Binding-site contacts:
Ligand atom N1 contacts residue VAL418 of chain 3.I at 3.8 Å.
Ligand atom C5 contacts residue PRO631 of chain 3.I at 4.1 Å (hydrophobic).
Ligand atom C6 contacts residue GLY639 of chain 3.I at 3.8 Å.
Ligand atom N3 contacts residue PRO419 of chain 3.I at 4.2 Å.
Ligand atom O5' contacts residue PRO631 of chain 3.I at 4.0 Å.
Ligand atom C6 contacts residue PRO419 of chain 3.I at 4.3 Å (hydrophobic).
Ligand atom N7 contacts residue HIS630 of chain 3.I at 3.6 Å.
Ligand atom N6 contacts residue PRO631 of chain 3.I at 3.8 Å.
Ligand atom C5 contacts residue SER632 of chain 3.I at 4.4 Å.
Ligand atom O4' contacts residue HIS630 of chain 3.I at 4.2 Å.
Ligand atom C6 contacts residue VAL418 of chain 3.I at 4.0 Å (hydrophobic).
Ligand atom N9 contacts residue HIS630 of chain 3.I at 3.8 Å.
Ligand atom N7 contacts residue SER632 of chain 3.I at 3.8 Å.
Ligand atom O5' contacts residue PHE629 of chain 3.I at 3.9 Å.
Ligand atom C8 contacts residue ASP609 of chain 3.I at 4.4 Å.
Ligand atom C2 contacts residue PRO631 of chain 3.I at 4.3 Å (hydrophobic).
Ligand atom N6 contacts residue GLY639 of chain 3.I at 2.9 Å (h-bond).
Ligand atom N6 contacts residue SER632 of chain 3.I at 4.0 Å.
Ligand atom O2P contacts residue PHE629 of chain 3.I at 3.4 Å (h-bond).
Ligand atom O2P contacts residue HIS628 of chain 3.I at 3.8 Å.
Ligand atom N6 contacts residue VAL418 of chain 3.I at 3.8 Å.
Ligand atom C2' contacts residue PRO419 of chain 3.I at 4.0 Å (hydrophobic).
Ligand atom N9 contacts residue PRO419 of chain 3.I at 4.2 Å.
Ligand atom O2P contacts residue PRO631 of chain 3.I at 3.8 Å.
Ligand atom N1 contacts residue PRO631 of chain 3.I at 3.8 Å.
Ligand atom N6 contacts residue PRO633 of chain 3.I at 4.2 Å.
Ligand atom C2 contacts residue GLY639 of chain 3.I at 3.9 Å.
Ligand atom C2 contacts residue PRO419 of chain 3.I at 4.2 Å (hydrophobic).
Ligand atom C6 contacts residue PRO631 of chain 3.I at 3.6 Å (hydrophobic).
Ligand atom N6 contacts residue PHE638 of chain 3.I at 3.8 Å.
Ligand atom N1 contacts residue GLY639 of chain 3.I at 3.1 Å (h-bond).
Ligand atom P contacts residue PHE629 of chain 3.I at 4.4 Å.
Ligand atom C8 contacts residue HIS630 of chain 3.I at 3.1 Å.
Ligand atom N7 contacts residue ASP609 of chain 3.I at 4.1 Å.
Ligand atom N1 contacts residue PRO419 of chain 3.I at 4.2 Å.
Ligand atom C4 contacts residue PRO419 of chain 3.I at 4.0 Å (hydrophobic).
Ligand atom N6 contacts residue GLY637 of chain 3.I at 4.0 Å.
Ligand atom C1' contacts residue HIS630 of chain 3.I at 3.8 Å.
Ligand atom C5 contacts residue PRO419 of chain 3.I at 4.2 Å (hydrophobic).
Ligand atom O4' contacts residue PRO631 of chain 3.I at 4.1 Å.

The small molecule below binds the protein below.
Small molecule (SMILES): Nc1ncnc2c1ncn2[C@H]1C[C@H](O)[C@@H](COP(=O)(O)O)O1

Sequence of chain 3.I:
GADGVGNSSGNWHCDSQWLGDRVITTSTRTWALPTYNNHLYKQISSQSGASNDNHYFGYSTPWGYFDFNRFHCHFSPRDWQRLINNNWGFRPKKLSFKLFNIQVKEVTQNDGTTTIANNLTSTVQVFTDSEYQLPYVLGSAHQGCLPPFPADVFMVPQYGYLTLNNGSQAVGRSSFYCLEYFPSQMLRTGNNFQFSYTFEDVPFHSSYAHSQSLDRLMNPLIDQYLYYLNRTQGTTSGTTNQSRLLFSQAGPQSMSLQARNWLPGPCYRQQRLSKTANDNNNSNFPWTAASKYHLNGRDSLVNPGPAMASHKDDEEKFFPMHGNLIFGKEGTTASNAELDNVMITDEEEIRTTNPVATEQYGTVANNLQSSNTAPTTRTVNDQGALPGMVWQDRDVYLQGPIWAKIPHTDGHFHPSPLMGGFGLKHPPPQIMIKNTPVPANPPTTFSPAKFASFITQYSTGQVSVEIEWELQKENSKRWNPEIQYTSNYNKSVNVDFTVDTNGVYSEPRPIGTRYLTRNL